Sequence of chain 1.B:
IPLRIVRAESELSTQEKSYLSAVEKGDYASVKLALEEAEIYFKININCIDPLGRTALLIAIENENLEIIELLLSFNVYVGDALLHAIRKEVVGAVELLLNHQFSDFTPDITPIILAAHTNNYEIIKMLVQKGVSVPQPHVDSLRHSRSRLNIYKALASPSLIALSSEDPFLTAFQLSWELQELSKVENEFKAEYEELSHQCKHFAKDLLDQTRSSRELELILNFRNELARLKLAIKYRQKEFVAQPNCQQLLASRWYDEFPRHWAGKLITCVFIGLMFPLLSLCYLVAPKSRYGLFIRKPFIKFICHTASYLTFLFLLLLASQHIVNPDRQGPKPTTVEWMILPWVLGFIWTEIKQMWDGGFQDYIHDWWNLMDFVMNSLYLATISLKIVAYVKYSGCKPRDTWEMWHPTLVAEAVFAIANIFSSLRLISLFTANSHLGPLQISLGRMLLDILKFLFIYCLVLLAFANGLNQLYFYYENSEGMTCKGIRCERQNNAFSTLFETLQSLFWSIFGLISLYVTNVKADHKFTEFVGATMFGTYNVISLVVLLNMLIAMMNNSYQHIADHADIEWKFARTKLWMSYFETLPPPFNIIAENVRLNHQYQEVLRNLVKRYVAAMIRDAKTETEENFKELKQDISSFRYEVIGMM

Sequence of chain 1.A:
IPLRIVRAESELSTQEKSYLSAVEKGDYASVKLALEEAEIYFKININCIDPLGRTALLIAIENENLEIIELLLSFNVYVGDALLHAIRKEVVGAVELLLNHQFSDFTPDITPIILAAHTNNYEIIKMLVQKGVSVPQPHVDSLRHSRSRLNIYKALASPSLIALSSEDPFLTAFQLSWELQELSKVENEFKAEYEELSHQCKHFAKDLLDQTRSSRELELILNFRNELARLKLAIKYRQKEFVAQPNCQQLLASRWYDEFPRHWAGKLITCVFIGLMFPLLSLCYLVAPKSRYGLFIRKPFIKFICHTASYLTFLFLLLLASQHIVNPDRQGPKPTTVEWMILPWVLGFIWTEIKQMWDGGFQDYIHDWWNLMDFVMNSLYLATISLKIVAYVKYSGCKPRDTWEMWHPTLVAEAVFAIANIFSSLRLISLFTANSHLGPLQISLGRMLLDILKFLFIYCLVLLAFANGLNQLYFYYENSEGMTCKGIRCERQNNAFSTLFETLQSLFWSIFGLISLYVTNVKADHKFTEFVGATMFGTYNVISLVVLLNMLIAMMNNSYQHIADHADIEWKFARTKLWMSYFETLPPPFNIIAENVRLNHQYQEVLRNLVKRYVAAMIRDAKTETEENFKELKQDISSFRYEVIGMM

Binding-site contacts:
Ligand atom CAV contacts residue PHE366 of chain 1.A at 4.3 Å (hydrophobic).
Ligand atom OAH contacts residue TYR315 of chain 1.A at 2.4 Å (h-bond).
Ligand atom CAB contacts residue CYS524 of chain 1.B at 3.9 Å (hydrophobic).
Ligand atom OAG contacts residue ALA498 of chain 1.A at 4.2 Å.
Ligand atom CBG contacts residue PHE496 of chain 1.A at 4.2 Å (hydrophobic).
Ligand atom CAZ contacts residue LEU495 of chain 1.A at 4.4 Å (hydrophobic).
Ligand atom CAL contacts residue TYR315 of chain 1.A at 4.3 Å (hydrophobic).
Ligand atom CAE contacts residue LEU374 of chain 1.A at 3.9 Å (hydrophobic).
Ligand atom CAK contacts residue PHE496 of chain 1.A at 3.6 Å (hydrophobic).
Ligand atom CAM contacts residue ALA498 of chain 1.A at 3.3 Å (hydrophobic).
Ligand atom CAP contacts residue PHE496 of chain 1.A at 4.4 Å (hydrophobic).
Ligand atom CAQ contacts residue PHE496 of chain 1.A at 3.6 Å (hydrophobic).
Ligand atom CAX contacts residue ALA498 of chain 1.A at 4.3 Å (hydrophobic).
Ligand atom CAV contacts residue ASN499 of chain 1.A at 4.3 Å.
Ligand atom CAE contacts residue LEU492 of chain 1.A at 4.4 Å (hydrophobic).
Ligand atom CAP contacts residue LEU525 of chain 1.B at 3.9 Å (hydrophobic).
Ligand atom CAN contacts residue LEU528 of chain 1.B at 3.7 Å (hydrophobic).
Ligand atom CAV contacts residue ALA498 of chain 1.A at 3.8 Å (hydrophobic).
Ligand atom OAF contacts residue ALA498 of chain 1.A at 4.3 Å.
Ligand atom CAK contacts residue LEU495 of chain 1.A at 3.9 Å (hydrophobic).
Ligand atom CAJ contacts residue LEU528 of chain 1.B at 4.3 Å (hydrophobic).
Ligand atom OAG contacts residue ASN499 of chain 1.A at 4.0 Å.
Ligand atom CAD contacts residue PHE366 of chain 1.A at 4.3 Å (hydrophobic).
Ligand atom OAW contacts residue ALA498 of chain 1.A at 4.2 Å.
Ligand atom CAO contacts residue LEU492 of chain 1.A at 4.3 Å (hydrophobic).
Ligand atom CAX contacts residue TYR315 of chain 1.A at 3.1 Å (hydrophobic).
Ligand atom CAA contacts residue LEU528 of chain 1.B at 3.8 Å (hydrophobic).
Ligand atom CAY contacts residue ALA498 of chain 1.A at 3.7 Å (hydrophobic).
Ligand atom CAN contacts residue LEU525 of chain 1.B at 4.5 Å (hydrophobic).
Ligand atom CAI contacts residue PHE496 of chain 1.A at 4.3 Å (hydrophobic).
Ligand atom CAD contacts residue THR370 of chain 1.A at 3.7 Å.
Ligand atom CBA contacts residue LEU528 of chain 1.B at 4.1 Å (hydrophobic).
Ligand atom CAP contacts residue LEU492 of chain 1.A at 4.0 Å (hydrophobic).
Ligand atom CAL contacts residue ALA498 of chain 1.A at 4.2 Å (hydrophobic).
Ligand atom OAF contacts residue ARG639 of chain 1.A at 4.0 Å.
Ligand atom CAY contacts residue ASN499 of chain 1.A at 4.4 Å.
Ligand atom CAI contacts residue LEU495 of chain 1.A at 3.4 Å (hydrophobic).
Ligand atom CAB contacts residue LEU528 of chain 1.B at 4.3 Å (hydrophobic).
Ligand atom CAQ contacts residue LEU492 of chain 1.A at 4.3 Å (hydrophobic).
Ligand atom OAF contacts residue TYR315 of chain 1.A at 3.5 Å (h-bond).

A protein and the small-molecule ligand that binds it are described below.
Small molecule (SMILES): CC(C)CCC[C@@H](C)[C@H]1CC[C@H]2[C@@H]3CC=C4C[C@@H](OC(=O)CCC(=O)O)CC[C@]4(C)[C@H]3CC[C@]12C